A small-molecule ligand and the protein it binds are described below.
Small molecule (SMILES): CC(=O)N[C@@H]1[C@@H](O)[C@H](O)[C@@H](CO)O[C@H]1O

Binding-site contacts:
Ligand atom C1 contacts residue ASN148 of chain 1.A at 3.0 Å.
Ligand atom C8 contacts residue ASN148 of chain 1.A at 3.9 Å.
Ligand atom O5 contacts residue ASN148 of chain 1.A at 4.1 Å.
Ligand atom C2 contacts residue ASN148 of chain 1.A at 3.3 Å.
Ligand atom N2 contacts residue ASN148 of chain 1.A at 3.0 Å (h-bond).
Ligand atom C7 contacts residue ASN148 of chain 1.A at 3.2 Å.
Ligand atom O7 contacts residue ASN148 of chain 1.A at 3.4 Å (h-bond).
Ligand atom C8 contacts residue VAL212 of chain 1.A at 4.4 Å (hydrophobic).
Ligand atom C1 contacts residue ALA210 of chain 1.A at 4.4 Å (hydrophobic).

Sequence of chain 1.A:
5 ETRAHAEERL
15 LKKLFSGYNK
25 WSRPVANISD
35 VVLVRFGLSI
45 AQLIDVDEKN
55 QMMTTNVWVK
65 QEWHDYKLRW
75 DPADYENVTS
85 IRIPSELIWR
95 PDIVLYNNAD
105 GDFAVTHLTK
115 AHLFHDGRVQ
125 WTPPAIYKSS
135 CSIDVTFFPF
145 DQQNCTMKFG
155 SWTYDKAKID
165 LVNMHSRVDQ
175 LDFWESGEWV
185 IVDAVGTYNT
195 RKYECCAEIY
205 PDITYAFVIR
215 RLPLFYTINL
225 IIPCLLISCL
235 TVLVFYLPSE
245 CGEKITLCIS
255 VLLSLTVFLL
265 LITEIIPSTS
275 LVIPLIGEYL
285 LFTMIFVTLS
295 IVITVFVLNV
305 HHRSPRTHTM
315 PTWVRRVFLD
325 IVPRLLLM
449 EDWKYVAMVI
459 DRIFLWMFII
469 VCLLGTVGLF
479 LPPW